Sequence of chain 1.E:
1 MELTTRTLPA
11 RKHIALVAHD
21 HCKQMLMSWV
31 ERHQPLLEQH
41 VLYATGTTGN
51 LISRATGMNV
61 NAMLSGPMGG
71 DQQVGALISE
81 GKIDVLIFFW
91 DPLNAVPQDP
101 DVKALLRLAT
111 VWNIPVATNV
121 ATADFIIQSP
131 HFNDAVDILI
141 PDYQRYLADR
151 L

Sequence of chain 1.B:
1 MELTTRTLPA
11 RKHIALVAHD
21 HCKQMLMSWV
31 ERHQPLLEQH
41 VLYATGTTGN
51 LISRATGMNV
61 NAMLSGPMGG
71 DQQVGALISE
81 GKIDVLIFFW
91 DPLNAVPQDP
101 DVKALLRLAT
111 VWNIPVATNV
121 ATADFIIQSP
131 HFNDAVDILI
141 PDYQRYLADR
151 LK

Binding-site contacts:
Ligand atom O2P contacts residue THR45 of chain 1.B at 2.7 Å (h-bond).
Ligand atom P contacts residue THR48 of chain 1.B at 3.9 Å.
Ligand atom O2P contacts residue LYS23 of chain 1.B at 3.7 Å.
Ligand atom P contacts residue THR47 of chain 1.B at 3.5 Å.
Ligand atom P contacts residue THR45 of chain 1.B at 3.5 Å.
Ligand atom O1P contacts residue GLY66 of chain 1.B at 3.0 Å (h-bond).
Ligand atom O2 contacts residue PHE88 of chain 1.B at 4.1 Å.
Ligand atom O2P contacts residue THR47 of chain 1.B at 3.6 Å.
Ligand atom O3P contacts residue SER65 of chain 1.B at 2.7 Å (h-bond).
Ligand atom O4P contacts residue LYS23 of chain 1.B at 2.7 Å (salt-bridge).
Ligand atom O2 contacts residue HIS19 of chain 1.B at 4.0 Å.
Ligand atom O2P contacts residue THR48 of chain 1.B at 2.7 Å (h-bond).
Ligand atom C1 contacts residue GLY66 of chain 1.B at 3.6 Å.
Ligand atom C1 contacts residue ASP71 of chain 1.B at 3.8 Å.
Ligand atom C2 contacts residue THR45 of chain 1.B at 3.4 Å.
Ligand atom C1 contacts residue HIS19 of chain 1.B at 4.1 Å.
Ligand atom P contacts residue GLY66 of chain 1.B at 4.0 Å.
Ligand atom O1P contacts residue SER65 of chain 1.B at 4.0 Å.
Ligand atom O3P contacts residue THR45 of chain 1.B at 4.1 Å.
Ligand atom P contacts residue ARG150 of chain 1.E at 4.1 Å.
Ligand atom O1 contacts residue HIS19 of chain 1.B at 4.1 Å.
Ligand atom C2 contacts residue ALA18 of chain 1.B at 3.6 Å (hydrophobic).
Ligand atom O1 contacts residue GLY66 of chain 1.B at 3.4 Å.
Ligand atom O2 contacts residue GLY66 of chain 1.B at 3.9 Å.
Ligand atom O2 contacts residue ASP71 of chain 1.B at 2.9 Å (salt-bridge).
Ligand atom O4P contacts residue ALA18 of chain 1.B at 4.1 Å.
Ligand atom P contacts residue LYS23 of chain 1.B at 3.8 Å.
Ligand atom C2 contacts residue GLY66 of chain 1.B at 4.0 Å.
Ligand atom O1P contacts residue THR45 of chain 1.B at 3.2 Å (h-bond).
Ligand atom C2 contacts residue VAL17 of chain 1.B at 3.8 Å (hydrophobic).
Ligand atom O1 contacts residue GLN98 of chain 1.B at 3.7 Å.
Ligand atom O3P contacts residue THR47 of chain 1.B at 2.9 Å (h-bond).
Ligand atom O4P contacts residue THR47 of chain 1.B at 3.5 Å (h-bond).
Ligand atom O2 contacts residue VAL17 of chain 1.B at 3.2 Å.
Ligand atom O3P contacts residue GLY46 of chain 1.B at 3.9 Å.
Ligand atom O3P contacts residue GLY66 of chain 1.B at 3.6 Å (h-bond).
Ligand atom O4P contacts residue ARG150 of chain 1.E at 2.9 Å (salt-bridge).
Ligand atom C1 contacts residue VAL17 of chain 1.B at 4.0 Å (hydrophobic).
Ligand atom P contacts residue SER65 of chain 1.B at 3.9 Å.
Ligand atom O1 contacts residue PRO67 of chain 1.B at 3.4 Å.

The protein below binds the small molecule below.
Small molecule (SMILES): O=C(O)COP(=O)(O)O